Sequence of chain 1.A:
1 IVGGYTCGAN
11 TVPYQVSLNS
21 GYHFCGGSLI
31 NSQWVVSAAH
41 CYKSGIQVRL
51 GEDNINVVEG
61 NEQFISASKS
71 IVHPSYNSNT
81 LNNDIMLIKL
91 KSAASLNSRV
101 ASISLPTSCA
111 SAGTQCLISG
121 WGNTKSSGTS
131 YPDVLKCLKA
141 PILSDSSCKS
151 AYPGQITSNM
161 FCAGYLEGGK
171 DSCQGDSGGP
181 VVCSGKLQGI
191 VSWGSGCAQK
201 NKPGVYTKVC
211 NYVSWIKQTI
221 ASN

This protein binds this small molecule.
Small molecule (SMILES): NC(=[NH2+])c1ccc2[nH]c(-c3ccccc3O)nc2c1

Binding-site contacts:
Ligand atom N1 contacts residue CYS197 of chain 1.A at 3.9 Å.
Ligand atom C6' contacts residue HIS40 of chain 1.A at 3.6 Å.
Ligand atom C1 contacts residue CYS173 of chain 1.A at 3.8 Å (hydrophobic).
Ligand atom N2 contacts residue ASP171 of chain 1.A at 3.0 Å (salt-bridge).
Ligand atom C1 contacts residue GLY194 of chain 1.A at 4.0 Å.
Ligand atom C6' contacts residue SER177 of chain 1.A at 3.5 Å.
Ligand atom O6' contacts residue SER177 of chain 1.A at 2.2 Å (h-bond).
Ligand atom C1 contacts residue SER172 of chain 1.A at 3.9 Å.
Ligand atom C3' contacts residue GLN174 of chain 1.A at 4.0 Å.
Ligand atom N1 contacts residue ASP171 of chain 1.A at 3.1 Å (salt-bridge).
Ligand atom C5 contacts residue GLN174 of chain 1.A at 3.8 Å.
Ligand atom O6' contacts residue HIS40 of chain 1.A at 2.7 Å (h-bond).
Ligand atom C3 contacts residue CYS173 of chain 1.A at 3.5 Å (hydrophobic).
Ligand atom N2 contacts residue GLY204 of chain 1.A at 3.6 Å.
Ligand atom C6 contacts residue GLY194 of chain 1.A at 3.9 Å.
Ligand atom N3 contacts residue SER177 of chain 1.A at 2.5 Å (h-bond).
Ligand atom C1 contacts residue TRP193 of chain 1.A at 3.9 Å (hydrophobic).
Ligand atom C7 contacts residue ASP171 of chain 1.A at 3.8 Å.
Ligand atom N4 contacts residue GLN174 of chain 1.A at 4.0 Å.
Ligand atom C7 contacts residue GLY194 of chain 1.A at 3.8 Å.
Ligand atom C2 contacts residue VAL191 of chain 1.A at 3.6 Å (hydrophobic).
Ligand atom N3 contacts residue GLN174 of chain 1.A at 3.8 Å.
Ligand atom N2 contacts residue SER172 of chain 1.A at 2.9 Å (h-bond).
Ligand atom C3 contacts residue SER177 of chain 1.A at 3.2 Å.
Ligand atom C4 contacts residue SER177 of chain 1.A at 3.1 Å.
Ligand atom N1 contacts residue SER172 of chain 1.A at 3.4 Å (h-bond).
Ligand atom C8 contacts residue GLN174 of chain 1.A at 3.8 Å.
Ligand atom C4 contacts residue CYS173 of chain 1.A at 3.7 Å (hydrophobic).
Ligand atom C2 contacts residue CYS173 of chain 1.A at 3.8 Å (hydrophobic).
Ligand atom N1 contacts residue GLY194 of chain 1.A at 3.6 Å.
Ligand atom C4 contacts residue GLN174 of chain 1.A at 3.9 Å.
Ligand atom N2 contacts residue TRP193 of chain 1.A at 3.7 Å.
Ligand atom C2' contacts residue GLN174 of chain 1.A at 4.0 Å.
Ligand atom C8 contacts residue SER177 of chain 1.A at 3.6 Å.
Ligand atom C7 contacts residue TRP193 of chain 1.A at 3.9 Å (hydrophobic).
Ligand atom C7 contacts residue SER172 of chain 1.A at 3.2 Å.
Ligand atom N1 contacts residue GLY196 of chain 1.A at 2.8 Å (h-bond).
Ligand atom C2 contacts residue SER172 of chain 1.A at 3.5 Å.
Ligand atom C5 contacts residue CYS173 of chain 1.A at 3.9 Å (hydrophobic).
Ligand atom C3 contacts residue VAL191 of chain 1.A at 3.5 Å (hydrophobic).